A small-molecule ligand and the protein it binds are described below.
Small molecule (SMILES): Nc1nc2c(ncn2[C@@H]2O[C@H](CO[P](=O)(O)OP(=O)(O)O)[C@@H](OP(=O)(O)O)[C@H]2O)c(=O)[nH]1

Sequence of chain 1.A:
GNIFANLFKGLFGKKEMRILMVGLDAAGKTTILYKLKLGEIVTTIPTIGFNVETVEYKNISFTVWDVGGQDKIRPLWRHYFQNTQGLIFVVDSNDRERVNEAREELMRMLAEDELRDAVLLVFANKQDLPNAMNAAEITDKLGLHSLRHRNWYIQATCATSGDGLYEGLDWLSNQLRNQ

Binding-site contacts:
Ligand atom O2B contacts residue MG1 of chain 1.E at 1.8 Å.
Ligand atom C5' contacts residue ALA27 of chain 1.A at 3.6 Å (hydrophobic).
Ligand atom O1B contacts residue GLY29 of chain 1.A at 3.0 Å (h-bond).
Ligand atom PB contacts residue LYS30 of chain 1.A at 3.5 Å.
Ligand atom O5' contacts residue THR32 of chain 1.A at 3.6 Å.
Ligand atom C4 contacts residue THR161 of chain 1.A at 3.6 Å.
Ligand atom O3B contacts residue MG1 of chain 1.E at 3.5 Å.
Ligand atom C2' contacts residue THR32 of chain 1.A at 3.5 Å.
Ligand atom O2B contacts residue THR31 of chain 1.A at 2.8 Å (h-bond).
Ligand atom O3A contacts residue ALA27 of chain 1.A at 3.6 Å.
Ligand atom O1A contacts residue GLY29 of chain 1.A at 3.2 Å.
Ligand atom N1 contacts residue LYS127 of chain 1.A at 3.7 Å.
Ligand atom N2 contacts residue ASP129 of chain 1.A at 2.9 Å (salt-bridge).
Ligand atom O4' contacts residue LYS127 of chain 1.A at 3.3 Å (salt-bridge).
Ligand atom O6 contacts residue ASP129 of chain 1.A at 3.5 Å (salt-bridge).
Ligand atom PB contacts residue ALA27 of chain 1.A at 3.7 Å.
Ligand atom O5P contacts residue LYS142 of chain 2.C at 2.5 Å (salt-bridge).
Ligand atom N2 contacts residue LEU130 of chain 1.A at 3.5 Å.
Ligand atom O1A contacts residue THR32 of chain 1.A at 2.6 Å (h-bond).
Ligand atom O6 contacts residue CYS159 of chain 1.A at 3.4 Å.
Ligand atom O6 contacts residue ASN126 of chain 1.A at 3.2 Å (h-bond).
Ligand atom O1B contacts residue LYS30 of chain 1.A at 2.8 Å (salt-bridge).
Ligand atom O1A contacts residue LYS30 of chain 1.A at 3.6 Å.
Ligand atom C6 contacts residue ASP129 of chain 1.A at 3.7 Å.
Ligand atom N7 contacts residue ASN126 of chain 1.A at 3.0 Å (h-bond).
Ligand atom C2 contacts residue ASP129 of chain 1.A at 3.6 Å.
Ligand atom N1 contacts residue ASP129 of chain 1.A at 2.8 Å (salt-bridge).
Ligand atom N7 contacts residue ALA160 of chain 1.A at 3.7 Å.
Ligand atom O6 contacts residue LYS127 of chain 1.A at 3.2 Å.
Ligand atom O2' contacts residue LYS142 of chain 2.C at 3.0 Å (salt-bridge).
Ligand atom O3B contacts residue ALA27 of chain 1.A at 2.7 Å (h-bond).
Ligand atom PB contacts residue MG1 of chain 1.E at 3.2 Å.
Ligand atom C6 contacts residue LYS127 of chain 1.A at 3.5 Å.
Ligand atom O6 contacts residue ALA160 of chain 1.A at 3.0 Å (h-bond).
Ligand atom O1B contacts residue ALA28 of chain 1.A at 3.3 Å (h-bond).
Ligand atom O1A contacts residue THR31 of chain 1.A at 3.3 Å (h-bond).
Ligand atom C8 contacts residue THR32 of chain 1.A at 3.5 Å.
Ligand atom O3A contacts residue GLY29 of chain 1.A at 3.2 Å (h-bond).
Ligand atom PA contacts residue THR32 of chain 1.A at 3.6 Å.
Ligand atom C5 contacts residue THR161 of chain 1.A at 3.7 Å.

Sequence of chain 2.C:
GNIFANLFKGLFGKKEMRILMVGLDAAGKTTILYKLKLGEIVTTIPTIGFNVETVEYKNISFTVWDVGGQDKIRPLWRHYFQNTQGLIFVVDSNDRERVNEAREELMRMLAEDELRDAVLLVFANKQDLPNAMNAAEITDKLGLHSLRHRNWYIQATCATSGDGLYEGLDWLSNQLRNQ